A protein and the small-molecule ligand that binds it are described below.
Small molecule (SMILES): Cc1ccc(O)cc1Nc1ccnc2ccc(S(C)(=O)=O)cc12

Sequence of chain 1.B:
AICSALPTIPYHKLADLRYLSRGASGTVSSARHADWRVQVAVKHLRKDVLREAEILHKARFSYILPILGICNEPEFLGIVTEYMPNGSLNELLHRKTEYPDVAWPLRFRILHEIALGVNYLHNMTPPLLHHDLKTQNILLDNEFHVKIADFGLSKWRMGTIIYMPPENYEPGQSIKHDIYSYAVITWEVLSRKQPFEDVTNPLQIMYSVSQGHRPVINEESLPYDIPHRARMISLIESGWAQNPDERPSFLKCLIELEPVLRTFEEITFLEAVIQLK

Binding-site contacts:
Ligand atom C6 contacts residue ASP180 of chain 1.B at 3.9 Å.
Ligand atom N2 contacts residue GLU112 of chain 1.B at 3.9 Å.
Ligand atom C10 contacts residue ALA61 of chain 1.B at 3.4 Å (hydrophobic).
Ligand atom C6 contacts residue LEU95 of chain 1.B at 3.7 Å (hydrophobic).
Ligand atom N2 contacts residue ALA61 of chain 1.B at 3.7 Å.
Ligand atom O3 contacts residue SER41 of chain 1.B at 2.6 Å (h-bond).
Ligand atom C10 contacts residue LEU95 of chain 1.B at 3.8 Å (hydrophobic).
Ligand atom O1 contacts residue GLU82 of chain 1.B at 2.6 Å (salt-bridge).
Ligand atom O1 contacts residue ASP180 of chain 1.B at 2.9 Å (salt-bridge).
Ligand atom C2 contacts residue LYS63 of chain 1.B at 3.9 Å.
Ligand atom C3 contacts residue THR111 of chain 1.B at 3.8 Å.
Ligand atom C10 contacts residue THR111 of chain 1.B at 3.4 Å.
Ligand atom C16 contacts residue LEU169 of chain 1.B at 3.7 Å (hydrophobic).
Ligand atom N1 contacts residue VAL48 of chain 1.B at 3.9 Å.
Ligand atom C11 contacts residue LEU169 of chain 1.B at 3.9 Å (hydrophobic).
Ligand atom C1 contacts residue LYS63 of chain 1.B at 3.8 Å.
Ligand atom C9 contacts residue LEU169 of chain 1.B at 3.8 Å (hydrophobic).
Ligand atom C5 contacts residue ASP180 of chain 1.B at 3.9 Å.
Ligand atom C1 contacts residue THR111 of chain 1.B at 3.6 Å.
Ligand atom C10 contacts residue GLU112 of chain 1.B at 3.2 Å.
Ligand atom C1 contacts residue ALA61 of chain 1.B at 3.7 Å (hydrophobic).
Ligand atom C4 contacts residue LEU95 of chain 1.B at 3.8 Å (hydrophobic).
Ligand atom C12 contacts residue MET114 of chain 1.B at 3.4 Å (hydrophobic).
Ligand atom C10 contacts residue MET114 of chain 1.B at 3.8 Å (hydrophobic).
Ligand atom S contacts residue SER41 of chain 1.B at 3.8 Å.
Ligand atom C3 contacts residue LYS63 of chain 1.B at 3.7 Å.
Ligand atom C9 contacts residue LEU95 of chain 1.B at 3.8 Å (hydrophobic).
Ligand atom C8 contacts residue LEU169 of chain 1.B at 3.7 Å (hydrophobic).
Ligand atom C4 contacts residue LYS63 of chain 1.B at 3.6 Å.
Ligand atom O1 contacts residue LYS63 of chain 1.B at 3.5 Å (salt-bridge).
Ligand atom N2 contacts residue MET114 of chain 1.B at 3.1 Å (h-bond).
Ligand atom C4 contacts residue GLU82 of chain 1.B at 3.7 Å.
Ligand atom C5 contacts residue LEU95 of chain 1.B at 3.7 Å (hydrophobic).
Ligand atom C5 contacts residue LYS63 of chain 1.B at 3.7 Å.
Ligand atom C9 contacts residue ALA61 of chain 1.B at 3.7 Å (hydrophobic).
Ligand atom C7 contacts residue LEU95 of chain 1.B at 3.9 Å (hydrophobic).
Ligand atom C15 contacts residue VAL48 of chain 1.B at 3.7 Å (hydrophobic).
Ligand atom C5 contacts residue GLU82 of chain 1.B at 3.5 Å.
Ligand atom C9 contacts residue THR111 of chain 1.B at 3.3 Å.
Ligand atom O1 contacts residue ALA179 of chain 1.B at 3.8 Å.